Sequence of chain 1.G:
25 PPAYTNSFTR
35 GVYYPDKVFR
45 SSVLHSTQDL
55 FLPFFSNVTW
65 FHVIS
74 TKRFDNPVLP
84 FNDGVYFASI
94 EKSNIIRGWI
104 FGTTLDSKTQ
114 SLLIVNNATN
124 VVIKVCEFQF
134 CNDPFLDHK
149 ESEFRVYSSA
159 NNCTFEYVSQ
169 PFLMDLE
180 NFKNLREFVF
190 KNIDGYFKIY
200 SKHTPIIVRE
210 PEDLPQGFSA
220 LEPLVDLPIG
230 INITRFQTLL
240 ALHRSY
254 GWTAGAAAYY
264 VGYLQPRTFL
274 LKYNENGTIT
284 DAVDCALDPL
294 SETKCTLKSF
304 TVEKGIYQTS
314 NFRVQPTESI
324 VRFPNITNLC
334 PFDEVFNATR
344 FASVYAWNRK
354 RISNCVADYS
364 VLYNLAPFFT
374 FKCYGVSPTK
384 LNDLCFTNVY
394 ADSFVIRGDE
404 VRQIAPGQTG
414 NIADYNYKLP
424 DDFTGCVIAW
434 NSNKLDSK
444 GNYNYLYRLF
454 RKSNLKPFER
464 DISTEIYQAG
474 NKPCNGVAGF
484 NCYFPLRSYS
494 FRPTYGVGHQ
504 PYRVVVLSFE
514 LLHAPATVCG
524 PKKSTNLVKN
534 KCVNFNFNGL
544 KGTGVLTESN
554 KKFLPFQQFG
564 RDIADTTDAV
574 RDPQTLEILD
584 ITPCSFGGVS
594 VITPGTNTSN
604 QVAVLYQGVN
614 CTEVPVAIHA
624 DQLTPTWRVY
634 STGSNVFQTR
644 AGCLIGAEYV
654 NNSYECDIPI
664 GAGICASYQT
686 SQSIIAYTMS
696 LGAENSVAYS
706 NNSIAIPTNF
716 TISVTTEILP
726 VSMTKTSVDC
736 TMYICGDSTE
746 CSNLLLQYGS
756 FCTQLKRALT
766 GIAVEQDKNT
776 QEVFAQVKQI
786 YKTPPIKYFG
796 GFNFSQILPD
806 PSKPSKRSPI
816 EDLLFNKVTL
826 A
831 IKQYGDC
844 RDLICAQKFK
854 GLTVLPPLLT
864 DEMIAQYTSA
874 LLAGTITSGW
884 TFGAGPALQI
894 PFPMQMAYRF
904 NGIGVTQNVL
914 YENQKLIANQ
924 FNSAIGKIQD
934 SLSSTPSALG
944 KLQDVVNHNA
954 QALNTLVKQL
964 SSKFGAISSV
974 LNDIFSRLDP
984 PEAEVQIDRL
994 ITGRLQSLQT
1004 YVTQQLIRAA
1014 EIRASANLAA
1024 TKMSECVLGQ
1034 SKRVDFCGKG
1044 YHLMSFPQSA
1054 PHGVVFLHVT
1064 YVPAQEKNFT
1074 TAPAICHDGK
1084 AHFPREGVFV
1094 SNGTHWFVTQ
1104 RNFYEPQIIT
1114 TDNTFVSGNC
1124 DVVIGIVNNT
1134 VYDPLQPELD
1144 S

Binding-site contacts:
Ligand atom O7 contacts residue CYS134 of chain 1.G at 3.2 Å (h-bond).
Ligand atom C8 contacts residue CYS134 of chain 1.G at 3.6 Å (hydrophobic).
Ligand atom O7 contacts residue ASP136 of chain 1.G at 4.1 Å.
Ligand atom C3 contacts residue PHE138 of chain 1.G at 4.3 Å (hydrophobic).
Ligand atom C8 contacts residue ARG153 of chain 1.G at 4.0 Å.
Ligand atom O5 contacts residue ASN135 of chain 1.G at 2.4 Å (h-bond).
Ligand atom O3 contacts residue ASP136 of chain 1.G at 3.1 Å.
Ligand atom C8 contacts residue ASN135 of chain 1.G at 4.0 Å.
Ligand atom C7 contacts residue ARG153 of chain 1.G at 3.8 Å.
Ligand atom O5 contacts residue ASP136 of chain 1.G at 3.9 Å.
Ligand atom O7 contacts residue ARG153 of chain 1.G at 3.0 Å (salt-bridge).
Ligand atom O3 contacts residue ASN135 of chain 1.G at 4.2 Å.
Ligand atom O6 contacts residue LYS75 of chain 1.G at 4.4 Å.
Ligand atom C5 contacts residue ASN135 of chain 1.G at 3.6 Å.
Ligand atom C3 contacts residue ASN135 of chain 1.G at 3.8 Å.
Ligand atom C4 contacts residue ASN135 of chain 1.G at 4.2 Å.
Ligand atom C3 contacts residue ASP136 of chain 1.G at 4.0 Å.
Ligand atom O3 contacts residue PHE138 of chain 1.G at 3.5 Å.
Ligand atom C7 contacts residue ASN135 of chain 1.G at 3.6 Å.
Ligand atom N2 contacts residue CYS134 of chain 1.G at 4.0 Å.
Ligand atom C1 contacts residue ASP136 of chain 1.G at 4.0 Å.
Ligand atom C7 contacts residue CYS134 of chain 1.G at 3.3 Å (hydrophobic).
Ligand atom C2 contacts residue ASP136 of chain 1.G at 3.7 Å.
Ligand atom C2 contacts residue ASN135 of chain 1.G at 2.5 Å.
Ligand atom N2 contacts residue ASN135 of chain 1.G at 2.8 Å (h-bond).
Ligand atom O7 contacts residue PHE138 of chain 1.G at 3.7 Å.
Ligand atom C1 contacts residue ASN135 of chain 1.G at 1.4 Å.
Ligand atom O7 contacts residue ASN135 of chain 1.G at 4.4 Å.

The small molecule below binds the protein below.
Small molecule (SMILES): CC(=O)N[C@@H]1[C@@H](O)[C@H](O)[C@@H](CO)O[C@H]1O